Sequence of chain 1.A:
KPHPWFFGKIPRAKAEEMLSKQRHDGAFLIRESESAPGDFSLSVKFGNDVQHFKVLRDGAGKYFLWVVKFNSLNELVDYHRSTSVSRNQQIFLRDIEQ

Binding-site contacts:
Ligand atom CB contacts residue PHE63 of chain 1.A at 3.7 Å (hydrophobic).
Ligand atom CE1 contacts residue ARG22 of chain 1.A at 3.5 Å.
Ligand atom CE1 contacts residue ARG22 of chain 1.A at 3.6 Å.
Ligand atom OH contacts residue SER45 of chain 1.A at 3.3 Å (h-bond).
Ligand atom CZ contacts residue ARG22 of chain 1.A at 3.7 Å.
Ligand atom CB contacts residue LEU75 of chain 1.A at 3.7 Å (hydrophobic).
Ligand atom N contacts residue HIS62 of chain 1.A at 2.9 Å (h-bond).
Ligand atom CB contacts residue ARG22 of chain 1.A at 3.6 Å.
Ligand atom OD1 contacts residue LYS64 of chain 1.A at 2.9 Å (salt-bridge).
Ligand atom O3P contacts residue ARG41 of chain 1.A at 2.9 Å (salt-bridge).
Ligand atom ND2 contacts residue LEU75 of chain 1.A at 3.0 Å (h-bond).
Ligand atom P contacts residue SER45 of chain 1.A at 3.5 Å.
Ligand atom CD1 contacts residue ARG22 of chain 1.A at 3.7 Å.
Ligand atom O1P contacts residue SER45 of chain 1.A at 2.7 Å (h-bond).
Ligand atom CG1 contacts residue PHE63 of chain 1.A at 3.7 Å (hydrophobic).
Ligand atom CD2 contacts residue ARG22 of chain 1.A at 3.7 Å.
Ligand atom O contacts residue TRP76 of chain 1.A at 3.7 Å.
Ligand atom CG2 contacts residue HIS62 of chain 1.A at 3.5 Å.
Ligand atom O3P contacts residue SER51 of chain 1.A at 2.7 Å (h-bond).
Ligand atom OD1 contacts residue PHE63 of chain 1.A at 3.4 Å.
Ligand atom CG contacts residue SER45 of chain 1.A at 3.5 Å.
Ligand atom O2P contacts residue ARG41 of chain 1.A at 2.9 Å (salt-bridge).
Ligand atom O contacts residue ARG22 of chain 1.A at 2.9 Å (salt-bridge).
Ligand atom CA contacts residue TRP76 of chain 1.A at 3.4 Å (hydrophobic).
Ligand atom O3P contacts residue SER43 of chain 1.A at 2.8 Å (h-bond).
Ligand atom CB contacts residue HIS62 of chain 1.A at 3.7 Å.
Ligand atom O1P contacts residue SER43 of chain 1.A at 3.7 Å.
Ligand atom O2P contacts residue ARG22 of chain 1.A at 2.7 Å (salt-bridge).
Ligand atom CB contacts residue TRP76 of chain 1.A at 3.6 Å (hydrophobic).
Ligand atom CE2 contacts residue ARG22 of chain 1.A at 3.5 Å.
Ligand atom N contacts residue ARG22 of chain 1.A at 3.8 Å.
Ligand atom CZ contacts residue ARG22 of chain 1.A at 3.5 Å.
Ligand atom P contacts residue ARG41 of chain 1.A at 3.6 Å.
Ligand atom CG contacts residue LYS64 of chain 1.A at 3.7 Å.
Ligand atom C contacts residue HIS62 of chain 1.A at 3.6 Å.
Ligand atom CA contacts residue HIS62 of chain 1.A at 3.4 Å.
Ligand atom P contacts residue SER43 of chain 1.A at 3.6 Å.
Ligand atom CE1 contacts residue SER51 of chain 1.A at 3.7 Å.
Ligand atom ND2 contacts residue LYS64 of chain 1.A at 2.8 Å (salt-bridge).
Ligand atom CB contacts residue HIS62 of chain 1.A at 3.8 Å.

This protein binds this small molecule.
Small molecule (SMILES): CC(C)[C@H](NC(=O)[C@H](CC(N)=O)NC(=O)[C@@H](NC(=O)[C@H](Cc1ccc(OP(=O)(O)O)cc1)NC(=O)[C@H](Cc1ccccc1)NC(=O)[C@@H]1CCCN1C(=O)[C@@H](N)CCCCN)C(C)C)C(=O)N[C@@H](CCC(=O)O)C(=O)N[C@@H](Cc1ccccc1)C(=O)O